Binding-site contacts:
Ligand atom C17 contacts residue ALA284 of chain 1.A at 3.9 Å (hydrophobic).
Ligand atom C1 contacts residue GLY283 of chain 1.A at 4.1 Å.
Ligand atom C6 contacts residue ASP280 of chain 1.A at 4.0 Å.
Ligand atom C12 contacts residue VAL465 of chain 1.A at 3.8 Å (hydrophobic).
Ligand atom C9 contacts residue GLY283 of chain 1.A at 4.0 Å.
Ligand atom C7 contacts residue ASP280 of chain 1.A at 3.9 Å.
Ligand atom C15 contacts residue ALA284 of chain 1.A at 4.0 Å (hydrophobic).
Ligand atom C20 contacts residue HEM1 of chain 1.E at 4.0 Å.
Ligand atom C2 contacts residue GLU287 of chain 1.A at 4.0 Å.
Ligand atom C19 contacts residue LEU191 of chain 1.A at 3.7 Å (hydrophobic).
Ligand atom C3 contacts residue ASN184 of chain 1.A at 3.5 Å.
Ligand atom C19 contacts residue LEU87 of chain 1.A at 4.0 Å (hydrophobic).
Ligand atom C4 contacts residue LEU87 of chain 1.A at 3.6 Å (hydrophobic).
Ligand atom C6 contacts residue LEU87 of chain 1.A at 4.1 Å (hydrophobic).
Ligand atom C5 contacts residue LEU87 of chain 1.A at 4.0 Å (hydrophobic).
Ligand atom C18 contacts residue PHE96 of chain 1.A at 3.8 Å (hydrophobic).
Ligand atom C5 contacts residue GLY283 of chain 1.A at 3.9 Å.
Ligand atom C19 contacts residue VAL464 of chain 1.A at 4.0 Å (hydrophobic).
Ligand atom O20 contacts residue HEM1 of chain 1.E at 3.5 Å.
Ligand atom C7 contacts residue ALA284 of chain 1.A at 4.1 Å (hydrophobic).
Ligand atom C11 contacts residue VAL465 of chain 1.A at 3.9 Å (hydrophobic).
Ligand atom C21 contacts residue THR288 of chain 1.A at 3.3 Å.
Ligand atom C4 contacts residue ILE187 of chain 1.A at 3.9 Å (hydrophobic).
Ligand atom C2 contacts residue ILE188 of chain 1.A at 4.0 Å (hydrophobic).
Ligand atom C15 contacts residue ALA95 of chain 1.A at 3.6 Å (hydrophobic).
Ligand atom C6 contacts residue GLY283 of chain 1.A at 3.9 Å.
Ligand atom C3 contacts residue GLY283 of chain 1.A at 3.9 Å.
Ligand atom C21 contacts residue VAL348 of chain 1.A at 3.7 Å (hydrophobic).
Ligand atom C18 contacts residue ILE353 of chain 1.A at 4.1 Å (hydrophobic).
Ligand atom O20 contacts residue ILE353 of chain 1.A at 3.6 Å.
Ligand atom C16 contacts residue ILE353 of chain 1.A at 4.0 Å (hydrophobic).
Ligand atom C1 contacts residue GLU287 of chain 1.A at 3.9 Å.
Ligand atom C14 contacts residue ALA284 of chain 1.A at 3.8 Å (hydrophobic).
Ligand atom C9 contacts residue ALA284 of chain 1.A at 4.1 Å (hydrophobic).
Ligand atom C16 contacts residue ALA95 of chain 1.A at 3.9 Å (hydrophobic).
Ligand atom C16 contacts residue HEM1 of chain 1.E at 3.9 Å.
Ligand atom O3 contacts residue ASN184 of chain 1.A at 2.7 Å (h-bond).
Ligand atom C16 contacts residue ALA284 of chain 1.A at 4.1 Å (hydrophobic).
Ligand atom O3 contacts residue ILE187 of chain 1.A at 3.5 Å.
Ligand atom C2 contacts residue ASN184 of chain 1.A at 3.8 Å.

The small molecule below binds the protein below.
Small molecule (SMILES): CC(=O)[C@H]1CC[C@H]2[C@@H]3CC=C4C[C@@H](O)CC[C@]4(C)[C@H]3CC[C@]12C

Sequence of chain 1.A:
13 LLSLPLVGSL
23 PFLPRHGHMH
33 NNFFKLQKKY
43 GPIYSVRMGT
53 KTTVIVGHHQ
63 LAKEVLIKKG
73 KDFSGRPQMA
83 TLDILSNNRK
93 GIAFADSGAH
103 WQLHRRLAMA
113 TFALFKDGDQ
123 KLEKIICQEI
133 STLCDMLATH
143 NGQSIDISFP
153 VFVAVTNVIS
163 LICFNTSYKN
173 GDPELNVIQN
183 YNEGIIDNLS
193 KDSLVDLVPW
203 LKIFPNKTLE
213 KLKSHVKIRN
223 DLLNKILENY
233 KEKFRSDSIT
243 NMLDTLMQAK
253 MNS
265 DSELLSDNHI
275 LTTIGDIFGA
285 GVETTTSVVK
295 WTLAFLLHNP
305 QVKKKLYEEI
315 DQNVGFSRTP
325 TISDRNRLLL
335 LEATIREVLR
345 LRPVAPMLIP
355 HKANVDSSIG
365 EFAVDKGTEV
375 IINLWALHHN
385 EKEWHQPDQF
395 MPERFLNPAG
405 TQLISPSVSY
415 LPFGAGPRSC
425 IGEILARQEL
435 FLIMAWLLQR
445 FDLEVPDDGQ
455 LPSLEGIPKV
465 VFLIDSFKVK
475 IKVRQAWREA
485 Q